Binding-site contacts:
Ligand atom OAK contacts residue ASP36 of chain 1.B at 3.0 Å (salt-bridge).
Ligand atom OAO contacts residue ASP32 of chain 1.B at 2.8 Å (salt-bridge).
Ligand atom OAM contacts residue ALA59 of chain 1.B at 3.7 Å.
Ligand atom OAO contacts residue ASP32 of chain 1.A at 2.7 Å (salt-bridge).
Ligand atom CAT contacts residue LEU57 of chain 1.B at 3.7 Å (hydrophobic).
Ligand atom CG1 contacts residue ALA59 of chain 1.A at 3.5 Å (hydrophobic).
Ligand atom CAI contacts residue GLY34 of chain 1.A at 3.6 Å.
Ligand atom NAJ contacts residue ASP36 of chain 1.B at 2.7 Å (salt-bridge).
Ligand atom CAG contacts residue MET37 of chain 1.B at 3.6 Å (hydrophobic).
Ligand atom CAC contacts residue LEU91 of chain 1.A at 3.7 Å (hydrophobic).
Ligand atom NBC contacts residue GLY34 of chain 1.B at 3.2 Å (h-bond).
Ligand atom CBQ contacts residue GLY34 of chain 1.A at 3.4 Å.
Ligand atom CAU contacts residue ARG10 of chain 1.A at 3.4 Å.
Ligand atom OAO contacts residue GLY34 of chain 1.B at 3.1 Å.
Ligand atom OAN contacts residue ASP32 of chain 1.A at 2.8 Å (salt-bridge).
Ligand atom CAH contacts residue LEU57 of chain 1.A at 3.4 Å (hydrophobic).
Ligand atom OAN contacts residue GLY34 of chain 1.A at 3.5 Å.
Ligand atom CAR contacts residue TRP98 of chain 1.A at 3.7 Å (hydrophobic).
Ligand atom CAX contacts residue LEU57 of chain 1.B at 3.7 Å (hydrophobic).
Ligand atom CAY contacts residue ASP36 of chain 1.B at 3.6 Å.
Ligand atom CAC contacts residue MET37 of chain 1.A at 3.4 Å (hydrophobic).
Ligand atom CBM contacts residue LEU57 of chain 1.B at 3.4 Å (hydrophobic).
Ligand atom CBA contacts residue ASP32 of chain 1.A at 3.4 Å.
Ligand atom CBN contacts residue ASP32 of chain 1.A at 3.6 Å.
Ligand atom OAN contacts residue ALA35 of chain 1.A at 3.6 Å.
Ligand atom O contacts residue ALA59 of chain 1.A at 3.4 Å.
Ligand atom CG1 contacts residue VAL56 of chain 1.B at 3.5 Å (hydrophobic).
Ligand atom CBM contacts residue ASP36 of chain 1.B at 3.7 Å.
Ligand atom OAK contacts residue GLY34 of chain 1.B at 3.6 Å (h-bond).
Ligand atom O contacts residue GLY58 of chain 1.B at 3.7 Å.
Ligand atom CAQ contacts residue ARG10 of chain 1.A at 3.5 Å.
Ligand atom CAI contacts residue LEU30 of chain 1.B at 3.5 Å (hydrophobic).
Ligand atom CBN contacts residue ASP32 of chain 1.B at 3.2 Å.
Ligand atom CAA contacts residue VAL56 of chain 1.A at 3.2 Å (hydrophobic).
Ligand atom CBI contacts residue ASP32 of chain 1.A at 3.6 Å.
Ligand atom N contacts residue LEU57 of chain 1.B at 3.1 Å (h-bond).
Ligand atom CAY contacts residue ARG10 of chain 1.A at 3.7 Å.
Ligand atom CAR contacts residue ALA59 of chain 1.B at 3.5 Å (hydrophobic).
Ligand atom CAZ contacts residue ASP32 of chain 1.B at 3.7 Å.
Ligand atom CAP contacts residue TRP98 of chain 1.A at 3.4 Å (hydrophobic).

Sequence of chain 1.B:
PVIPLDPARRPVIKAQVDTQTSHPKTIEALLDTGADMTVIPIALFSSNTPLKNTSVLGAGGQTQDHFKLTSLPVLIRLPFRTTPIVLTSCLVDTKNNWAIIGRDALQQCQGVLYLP

The protein below binds the small molecule below.
Small molecule (SMILES): CC(C)[C@@H](C)NC(=O)[C@H]1N(C(=O)[C@@H](O)[C@H](Cc2ccccc2)NC(=O)[C@@H](NC(=O)[C@@H](N)c2ccccc2)C(C)(C)C)CSC1(C)C

Sequence of chain 1.A:
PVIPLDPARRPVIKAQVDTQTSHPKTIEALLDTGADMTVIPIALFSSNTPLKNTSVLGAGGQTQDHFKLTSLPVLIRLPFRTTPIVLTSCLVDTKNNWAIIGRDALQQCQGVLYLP